The protein below binds the small molecule below.
Small molecule (SMILES): O=C(CN1C(=O)C2(CCN(C(=O)c3cnc4[nH]ncc4c3)CC2)c2c1ccc(F)c2F)NCC(F)(F)F

Binding-site contacts:
Ligand atom O22 contacts residue ASP176 of chain 1.E at 2.7 Å (salt-bridge).
Ligand atom F29 contacts residue ASP176 of chain 1.E at 3.7 Å.
Ligand atom O22 contacts residue PHE177 of chain 1.E at 3.6 Å (h-bond).
Ligand atom C32 contacts residue MET77 of chain 1.E at 3.6 Å (hydrophobic).
Ligand atom C10 contacts residue VAL25 of chain 1.E at 3.6 Å (hydrophobic).
Ligand atom N6 contacts residue MET105 of chain 1.E at 3.2 Å (h-bond).
Ligand atom O25 contacts residue ASP176 of chain 1.E at 3.4 Å (salt-bridge).
Ligand atom C21 contacts residue ASP176 of chain 1.E at 3.8 Å.
Ligand atom O25 contacts residue ALA175 of chain 1.E at 3.3 Å.
Ligand atom O22 contacts residue ALA175 of chain 1.E at 3.1 Å.
Ligand atom F30 contacts residue HIS156 of chain 1.E at 3.4 Å.
Ligand atom N26 contacts residue MET77 of chain 1.E at 3.4 Å (h-bond).
Ligand atom C34 contacts residue THR102 of chain 1.E at 3.8 Å.
Ligand atom C1 contacts residue PHE177 of chain 1.E at 3.6 Å (hydrophobic).
Ligand atom C7 contacts residue ALA54 of chain 1.E at 3.6 Å (hydrophobic).
Ligand atom C33 contacts residue MET100 of chain 1.E at 3.3 Å (hydrophobic).
Ligand atom F37 contacts residue MET100 of chain 1.E at 3.1 Å.
Ligand atom F30 contacts residue ALA175 of chain 1.E at 3.1 Å.
Ligand atom C10 contacts residue PHE177 of chain 1.E at 3.2 Å (hydrophobic).
Ligand atom N5 contacts residue MET105 of chain 1.E at 3.5 Å (h-bond).
Ligand atom C27 contacts residue MET77 of chain 1.E at 3.6 Å (hydrophobic).
Ligand atom C13 contacts residue VAL25 of chain 1.E at 3.6 Å (hydrophobic).
Ligand atom C4 contacts residue LEU165 of chain 1.E at 3.7 Å (hydrophobic).
Ligand atom C14 contacts residue LYS56 of chain 1.E at 3.7 Å.
Ligand atom O11 contacts residue PHE177 of chain 1.E at 3.2 Å.
Ligand atom C24 contacts residue ASP176 of chain 1.E at 3.6 Å.
Ligand atom F37 contacts residue LYS56 of chain 1.E at 3.4 Å.
Ligand atom F29 contacts residue PHE154 of chain 1.E at 3.4 Å.
Ligand atom O25 contacts residue ILE86 of chain 1.E at 3.6 Å.
Ligand atom F30 contacts residue ILE174 of chain 1.E at 3.7 Å.
Ligand atom C34 contacts residue LYS56 of chain 1.E at 3.7 Å.
Ligand atom F31 contacts residue PHE154 of chain 1.E at 3.5 Å.
Ligand atom C2 contacts residue PHE177 of chain 1.E at 3.3 Å (hydrophobic).
Ligand atom F30 contacts residue ASP176 of chain 1.E at 3.6 Å.
Ligand atom O11 contacts residue VAL25 of chain 1.E at 3.4 Å.
Ligand atom N6 contacts residue TYR104 of chain 1.E at 3.5 Å.
Ligand atom C17 contacts residue PHE177 of chain 1.E at 3.5 Å (hydrophobic).
Ligand atom N12 contacts residue PHE177 of chain 1.E at 3.5 Å.
Ligand atom F37 contacts residue THR102 of chain 1.E at 3.5 Å.
Ligand atom C23 contacts residue ASP176 of chain 1.E at 3.7 Å.

Sequence of chain 1.E:
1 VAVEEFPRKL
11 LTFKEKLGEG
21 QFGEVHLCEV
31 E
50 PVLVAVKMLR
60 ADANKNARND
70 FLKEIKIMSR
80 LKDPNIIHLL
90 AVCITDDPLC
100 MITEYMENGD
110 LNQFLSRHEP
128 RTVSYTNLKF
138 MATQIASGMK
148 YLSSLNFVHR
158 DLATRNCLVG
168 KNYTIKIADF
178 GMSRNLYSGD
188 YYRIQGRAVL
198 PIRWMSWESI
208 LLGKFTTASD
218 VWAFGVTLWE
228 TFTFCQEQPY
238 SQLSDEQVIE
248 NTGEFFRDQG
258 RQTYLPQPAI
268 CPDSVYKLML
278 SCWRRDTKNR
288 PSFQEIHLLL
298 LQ